Binding-site contacts:
Ligand atom N contacts residue ALA2 of chain 60.E at 4.3 Å.
Ligand atom N contacts residue VAL4 of chain 60.E at 3.0 Å (h-bond).
Ligand atom N contacts residue VAL4 of chain 60.E at 4.1 Å.
Ligand atom CG2 contacts residue VAL4 of chain 60.E at 3.4 Å (hydrophobic).
Ligand atom CB contacts residue VAL4 of chain 60.E at 4.0 Å (hydrophobic).
Ligand atom CB contacts residue ALA2 of chain 60.E at 3.5 Å (hydrophobic).
Ligand atom CA contacts residue ALA2 of chain 60.E at 3.4 Å (hydrophobic).
Ligand atom CD contacts residue VAL4 of chain 60.E at 3.8 Å (hydrophobic).
Ligand atom C contacts residue VAL4 of chain 60.E at 4.4 Å (hydrophobic).
Ligand atom C contacts residue VAL4 of chain 60.E at 3.5 Å (hydrophobic).
Ligand atom CG2 contacts residue GLN3 of chain 60.E at 3.9 Å.
Ligand atom N contacts residue ALA2 of chain 60.E at 2.8 Å (h-bond).
Ligand atom OE1 contacts residue VAL4 of chain 60.E at 3.3 Å (h-bond).
Ligand atom OG contacts residue GLN3 of chain 60.E at 3.3 Å (h-bond).
Ligand atom CA contacts residue VAL4 of chain 60.E at 4.0 Å (hydrophobic).
Ligand atom CA contacts residue ALA2 of chain 60.E at 3.8 Å (hydrophobic).
Ligand atom CA contacts residue VAL4 of chain 60.E at 3.5 Å (hydrophobic).
Ligand atom CB contacts residue ALA2 of chain 60.E at 4.0 Å (hydrophobic).
Ligand atom OE2 contacts residue VAL4 of chain 60.E at 3.6 Å.
Ligand atom CG1 contacts residue GLN3 of chain 60.E at 3.0 Å.
Ligand atom C contacts residue ALA2 of chain 60.E at 4.2 Å (hydrophobic).
Ligand atom C contacts residue GLN3 of chain 60.E at 3.8 Å.
Ligand atom CG2 contacts residue ALA2 of chain 60.E at 4.3 Å (hydrophobic).
Ligand atom CB contacts residue VAL4 of chain 60.E at 4.2 Å (hydrophobic).
Ligand atom CB contacts residue GLN3 of chain 60.E at 3.6 Å.
Ligand atom CG2 contacts residue SER5 of chain 60.E at 3.2 Å.
Ligand atom CB contacts residue GLN3 of chain 60.E at 4.1 Å.
Ligand atom CA contacts residue GLN3 of chain 60.E at 4.3 Å.
Ligand atom C contacts residue VAL4 of chain 60.E at 4.5 Å (hydrophobic).
Ligand atom C contacts residue ALA2 of chain 60.E at 3.6 Å (hydrophobic).
Ligand atom N contacts residue GLN3 of chain 60.E at 4.5 Å.
Ligand atom O contacts residue VAL4 of chain 60.E at 4.4 Å.
Ligand atom O contacts residue GLN3 of chain 60.E at 3.0 Å (h-bond).
Ligand atom O contacts residue VAL4 of chain 60.E at 4.2 Å.

Sequence of chain 60.E:
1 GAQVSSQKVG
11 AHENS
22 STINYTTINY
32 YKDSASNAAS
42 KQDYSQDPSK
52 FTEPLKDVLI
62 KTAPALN

This protein binds this small molecule.
Small molecule (SMILES): CC[C@H](C)[C@H](N)C(=O)N[C@@H](CO)C(=O)N[C@@H](CCC(=O)O)C(=O)N[C@H](C=O)C(C)C